Binding-site contacts:
Ligand atom C10 contacts residue PHE54 of chain 1.K at 3.7 Å (hydrophobic).
Ligand atom C2 contacts residue GLY87 of chain 1.K at 3.6 Å.
Ligand atom C7 contacts residue PHE46 of chain 1.K at 3.9 Å (hydrophobic).
Ligand atom C8 contacts residue PHE46 of chain 1.K at 3.5 Å (hydrophobic).
Ligand atom C19 contacts residue PHE46 of chain 1.K at 3.7 Å (hydrophobic).
Ligand atom C34 contacts residue LEU143 of chain 1.K at 3.8 Å (hydrophobic).
Ligand atom C29 contacts residue PHE140 of chain 1.K at 3.9 Å (hydrophobic).
Ligand atom C18 contacts residue VAL90 of chain 1.K at 3.8 Å (hydrophobic).
Ligand atom C3 contacts residue ALA91 of chain 1.K at 3.7 Å (hydrophobic).
Ligand atom C2 contacts residue ARG88 of chain 1.K at 3.9 Å.
Ligand atom O3 contacts residue GLY87 of chain 1.K at 3.2 Å (h-bond).
Ligand atom O contacts residue GLY87 of chain 1.K at 3.6 Å.
Ligand atom C20 contacts residue GLU45 of chain 1.K at 3.8 Å.
Ligand atom C4 contacts residue PHE46 of chain 1.K at 3.8 Å (hydrophobic).
Ligand atom C9 contacts residue PHE46 of chain 1.K at 3.8 Å (hydrophobic).
Ligand atom C16 contacts residue GLU45 of chain 1.K at 3.9 Å.
Ligand atom C13 contacts residue TYR50 of chain 1.K at 3.3 Å (hydrophobic).
Ligand atom C9 contacts residue PHE54 of chain 1.K at 3.4 Å (hydrophobic).
Ligand atom O contacts residue ARG88 of chain 1.K at 3.9 Å.
Ligand atom C11 contacts residue LEU57 of chain 1.K at 4.0 Å (hydrophobic).
Ligand atom C9 contacts residue ALA53 of chain 1.K at 3.5 Å (hydrophobic).
Ligand atom O3 contacts residue TRP86 of chain 1.K at 3.5 Å (h-bond).
Ligand atom C12 contacts residue LEU79 of chain 1.K at 3.5 Å (hydrophobic).
Ligand atom C20 contacts residue ALA42 of chain 1.K at 3.2 Å (hydrophobic).
Ligand atom C11 contacts residue LEU79 of chain 1.K at 3.6 Å (hydrophobic).
Ligand atom C18 contacts residue PHE46 of chain 1.K at 3.8 Å (hydrophobic).
Ligand atom C31 contacts residue GLY87 of chain 1.K at 3.7 Å.
Ligand atom C10 contacts residue LEU57 of chain 1.K at 3.9 Å (hydrophobic).
Ligand atom C20 contacts residue TYR144 of chain 1.K at 4.0 Å (hydrophobic).
Ligand atom O contacts residue ASN85 of chain 1.K at 3.5 Å (h-bond).
Ligand atom C10 contacts residue ALA53 of chain 1.K at 3.5 Å (hydrophobic).
Ligand atom C19 contacts residue GLY87 of chain 1.K at 3.6 Å.
Ligand atom N contacts residue TYR50 of chain 1.K at 4.0 Å.
Ligand atom O3 contacts residue ASN85 of chain 1.K at 3.5 Å.
Ligand atom C3 contacts residue PHE46 of chain 1.K at 3.6 Å (hydrophobic).
Ligand atom C24 contacts residue ASN85 of chain 1.K at 3.7 Å.
Ligand atom C14 contacts residue TYR50 of chain 1.K at 3.8 Å (hydrophobic).
Ligand atom C29 contacts residue TRP86 of chain 1.K at 3.8 Å (hydrophobic).
Ligand atom C15 contacts residue TYR50 of chain 1.K at 3.9 Å (hydrophobic).
Ligand atom C8 contacts residue TYR50 of chain 1.K at 4.0 Å (hydrophobic).

Sequence of chain 1.K:
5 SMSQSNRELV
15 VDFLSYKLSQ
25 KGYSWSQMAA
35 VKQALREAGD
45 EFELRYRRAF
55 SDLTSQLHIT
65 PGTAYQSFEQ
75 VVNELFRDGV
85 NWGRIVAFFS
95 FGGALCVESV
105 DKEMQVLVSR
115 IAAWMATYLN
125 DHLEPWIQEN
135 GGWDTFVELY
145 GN

This protein binds this small molecule.
Small molecule (SMILES): Cc1ccc(CN(C(=O)N[C@@H](CS(=O)(=O)CC23CC4CC(CC(C4)C2)C3)C(=O)O)C(=O)c2ccc(-c3ccccc3)cc2)cc1